Sequence of chain 1.A:
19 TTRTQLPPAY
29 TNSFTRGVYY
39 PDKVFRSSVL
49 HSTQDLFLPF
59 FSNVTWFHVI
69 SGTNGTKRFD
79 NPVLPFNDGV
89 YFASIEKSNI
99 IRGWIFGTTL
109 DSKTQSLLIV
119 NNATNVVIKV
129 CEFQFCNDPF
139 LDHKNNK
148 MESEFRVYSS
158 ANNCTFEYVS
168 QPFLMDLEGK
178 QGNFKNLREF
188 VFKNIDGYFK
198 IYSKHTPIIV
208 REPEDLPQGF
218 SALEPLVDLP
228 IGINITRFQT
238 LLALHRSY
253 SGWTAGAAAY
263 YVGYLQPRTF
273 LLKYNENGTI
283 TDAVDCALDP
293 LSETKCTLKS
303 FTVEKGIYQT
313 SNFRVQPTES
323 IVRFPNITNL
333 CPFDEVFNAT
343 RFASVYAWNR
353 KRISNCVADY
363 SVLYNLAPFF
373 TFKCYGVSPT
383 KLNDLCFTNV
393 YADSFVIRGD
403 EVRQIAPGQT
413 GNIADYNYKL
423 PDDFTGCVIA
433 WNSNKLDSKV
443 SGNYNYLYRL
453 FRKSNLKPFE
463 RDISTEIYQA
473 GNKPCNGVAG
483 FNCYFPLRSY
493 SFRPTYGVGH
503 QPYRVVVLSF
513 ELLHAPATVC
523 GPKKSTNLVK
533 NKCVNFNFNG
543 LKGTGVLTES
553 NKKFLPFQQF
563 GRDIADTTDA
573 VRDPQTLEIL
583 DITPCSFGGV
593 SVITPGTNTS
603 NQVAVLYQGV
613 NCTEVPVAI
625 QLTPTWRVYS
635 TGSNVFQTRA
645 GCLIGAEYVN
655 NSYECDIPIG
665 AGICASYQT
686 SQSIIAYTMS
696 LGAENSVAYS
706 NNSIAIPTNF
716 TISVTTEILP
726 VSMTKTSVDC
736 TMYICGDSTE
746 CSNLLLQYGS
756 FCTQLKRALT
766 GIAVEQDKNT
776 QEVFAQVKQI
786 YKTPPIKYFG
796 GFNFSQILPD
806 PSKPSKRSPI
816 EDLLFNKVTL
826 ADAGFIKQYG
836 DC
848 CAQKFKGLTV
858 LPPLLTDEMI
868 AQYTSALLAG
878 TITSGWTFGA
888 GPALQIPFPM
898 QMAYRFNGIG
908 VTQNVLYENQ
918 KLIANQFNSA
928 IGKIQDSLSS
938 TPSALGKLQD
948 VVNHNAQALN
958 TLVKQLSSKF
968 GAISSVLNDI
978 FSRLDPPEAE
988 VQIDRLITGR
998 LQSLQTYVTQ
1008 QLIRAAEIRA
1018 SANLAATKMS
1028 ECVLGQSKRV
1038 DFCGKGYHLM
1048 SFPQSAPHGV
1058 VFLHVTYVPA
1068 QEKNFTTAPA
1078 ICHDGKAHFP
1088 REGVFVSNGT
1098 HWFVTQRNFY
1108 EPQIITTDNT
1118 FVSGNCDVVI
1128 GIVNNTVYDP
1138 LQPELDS

This protein binds this small molecule.
Small molecule (SMILES): CC(=O)N[C@@H]1[C@@H](O)[C@H](O)[C@@H](CO)O[C@H]1O

Binding-site contacts:
Ligand atom O7 contacts residue ASN1071 of chain 1.A at 4.2 Å.
Ligand atom C8 contacts residue LYS1070 of chain 1.A at 4.2 Å.
Ligand atom C8 contacts residue ASN1071 of chain 1.A at 3.9 Å.
Ligand atom C1 contacts residue ASN1071 of chain 1.A at 1.4 Å.
Ligand atom C1 contacts residue GLN892 of chain 1.B at 4.4 Å.
Ligand atom C5 contacts residue ASN1071 of chain 1.A at 3.7 Å.
Ligand atom C3 contacts residue ASN1071 of chain 1.A at 3.8 Å.
Ligand atom N2 contacts residue ASN1071 of chain 1.A at 2.8 Å (h-bond).
Ligand atom C7 contacts residue ASN1071 of chain 1.A at 3.6 Å.
Ligand atom C4 contacts residue ASN1071 of chain 1.A at 4.2 Å.
Ligand atom C5 contacts residue ALA703 of chain 1.A at 4.2 Å (hydrophobic).
Ligand atom O5 contacts residue ASN1071 of chain 1.A at 2.4 Å (h-bond).
Ligand atom C2 contacts residue ASN1071 of chain 1.A at 2.5 Å.
Ligand atom C8 contacts residue GLU1069 of chain 1.A at 3.9 Å.

Sequence of chain 1.B:
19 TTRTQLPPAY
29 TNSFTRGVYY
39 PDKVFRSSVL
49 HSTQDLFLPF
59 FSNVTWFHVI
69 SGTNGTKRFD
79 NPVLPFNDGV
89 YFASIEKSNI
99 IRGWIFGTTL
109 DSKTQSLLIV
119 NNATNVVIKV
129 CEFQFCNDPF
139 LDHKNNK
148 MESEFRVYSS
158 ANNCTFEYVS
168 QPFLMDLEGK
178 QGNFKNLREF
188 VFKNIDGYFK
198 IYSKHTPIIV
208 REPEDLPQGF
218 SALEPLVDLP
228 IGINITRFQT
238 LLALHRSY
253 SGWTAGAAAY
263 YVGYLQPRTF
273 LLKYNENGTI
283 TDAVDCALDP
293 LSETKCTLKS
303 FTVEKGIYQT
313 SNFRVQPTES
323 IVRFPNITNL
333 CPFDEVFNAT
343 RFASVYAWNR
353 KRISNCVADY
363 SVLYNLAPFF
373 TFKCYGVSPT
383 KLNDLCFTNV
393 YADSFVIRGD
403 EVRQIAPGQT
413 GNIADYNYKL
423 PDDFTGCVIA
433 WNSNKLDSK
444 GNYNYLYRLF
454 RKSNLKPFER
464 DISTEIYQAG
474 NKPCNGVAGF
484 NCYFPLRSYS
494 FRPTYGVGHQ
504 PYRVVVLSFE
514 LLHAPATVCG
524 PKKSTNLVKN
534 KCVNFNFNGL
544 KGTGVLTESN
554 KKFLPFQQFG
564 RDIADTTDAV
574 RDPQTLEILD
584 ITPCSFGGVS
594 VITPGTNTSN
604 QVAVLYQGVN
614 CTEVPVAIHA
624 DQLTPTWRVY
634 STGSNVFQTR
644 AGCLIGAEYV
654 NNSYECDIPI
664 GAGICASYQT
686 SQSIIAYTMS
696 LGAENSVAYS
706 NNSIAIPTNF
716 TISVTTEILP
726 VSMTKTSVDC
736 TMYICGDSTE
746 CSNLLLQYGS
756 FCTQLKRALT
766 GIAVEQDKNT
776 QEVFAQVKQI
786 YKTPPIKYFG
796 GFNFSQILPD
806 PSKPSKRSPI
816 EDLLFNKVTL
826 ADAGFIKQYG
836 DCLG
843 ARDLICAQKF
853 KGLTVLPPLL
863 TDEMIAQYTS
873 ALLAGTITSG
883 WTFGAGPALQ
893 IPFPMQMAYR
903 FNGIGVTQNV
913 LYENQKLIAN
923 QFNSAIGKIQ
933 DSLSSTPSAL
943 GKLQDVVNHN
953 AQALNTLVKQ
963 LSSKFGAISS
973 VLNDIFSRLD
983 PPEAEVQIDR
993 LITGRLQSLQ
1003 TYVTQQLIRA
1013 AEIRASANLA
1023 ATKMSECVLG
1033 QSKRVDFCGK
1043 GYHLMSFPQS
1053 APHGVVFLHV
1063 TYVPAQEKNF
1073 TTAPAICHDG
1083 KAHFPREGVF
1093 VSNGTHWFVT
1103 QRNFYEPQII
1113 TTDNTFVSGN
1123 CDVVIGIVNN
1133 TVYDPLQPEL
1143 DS